Binding-site contacts:
Ligand atom C6 contacts residue PHE796 of chain 1.FC at 3.8 Å (hydrophobic).
Ligand atom O19 contacts residue GLU522 of chain 1.FC at 2.4 Å (salt-bridge).
Ligand atom C54 contacts residue MET794 of chain 1.FC at 3.9 Å (hydrophobic).
Ligand atom C4 contacts residue TYR519 of chain 1.FC at 4.1 Å (hydrophobic).
Ligand atom C2 contacts residue TYR519 of chain 1.FC at 4.3 Å (hydrophobic).
Ligand atom C53 contacts residue MET794 of chain 1.FC at 4.2 Å (hydrophobic).
Ligand atom O57 contacts residue VAL795 of chain 1.FC at 4.0 Å.
Ligand atom C1 contacts residue TYR519 of chain 1.FC at 4.2 Å (hydrophobic).
Ligand atom O15 contacts residue TYR519 of chain 1.FC at 3.7 Å.
Ligand atom O15 contacts residue GLU522 of chain 1.FC at 2.3 Å (salt-bridge).
Ligand atom C18 contacts residue GLU522 of chain 1.FC at 3.9 Å.
Ligand atom C20 contacts residue VAL559 of chain 1.FC at 3.2 Å (hydrophobic).
Ligand atom C7 contacts residue PHE796 of chain 1.FC at 4.2 Å (hydrophobic).
Ligand atom C18 contacts residue PHE796 of chain 1.FC at 3.8 Å (hydrophobic).
Ligand atom O14 contacts residue SER521 of chain 1.FC at 4.0 Å.
Ligand atom C9 contacts residue GLU522 of chain 1.FC at 3.8 Å.
Ligand atom C5 contacts residue GLU522 of chain 1.FC at 2.9 Å.
Ligand atom C3 contacts residue GLU522 of chain 1.FC at 4.0 Å.
Ligand atom C12 contacts residue PHE727 of chain 1.FC at 4.1 Å (hydrophobic).
Ligand atom O60 contacts residue MET794 of chain 1.FC at 4.0 Å.
Ligand atom C24 contacts residue PHE796 of chain 1.FC at 3.8 Å (hydrophobic).
Ligand atom O15 contacts residue SER521 of chain 1.FC at 3.1 Å (h-bond).
Ligand atom C5 contacts residue SER521 of chain 1.FC at 3.8 Å.
Ligand atom O57 contacts residue PHE796 of chain 1.FC at 3.8 Å.
Ligand atom C1 contacts residue GLU522 of chain 1.FC at 4.1 Å.
Ligand atom C4 contacts residue GLN488 of chain 1.FC at 4.1 Å.
Ligand atom C13 contacts residue VAL559 of chain 1.FC at 3.9 Å (hydrophobic).
Ligand atom C21 contacts residue PRO557 of chain 1.FC at 4.3 Å (hydrophobic).
Ligand atom C8 contacts residue TYR519 of chain 1.FC at 3.3 Å (hydrophobic).
Ligand atom C11 contacts residue GLU522 of chain 1.FC at 3.2 Å.
Ligand atom C21 contacts residue SER521 of chain 1.FC at 3.8 Å.
Ligand atom C5 contacts residue TYR519 of chain 1.FC at 3.5 Å (hydrophobic).
Ligand atom O14 contacts residue TYR519 of chain 1.FC at 3.3 Å (h-bond).
Ligand atom C21 contacts residue GLN488 of chain 1.FC at 4.0 Å.
Ligand atom C10 contacts residue PHE796 of chain 1.FC at 3.6 Å (hydrophobic).
Ligand atom C21 contacts residue VAL559 of chain 1.FC at 4.0 Å (hydrophobic).
Ligand atom C12 contacts residue GLN488 of chain 1.FC at 4.0 Å.
Ligand atom O14 contacts residue GLU522 of chain 1.FC at 3.2 Å (salt-bridge).
Ligand atom C16 contacts residue PHE796 of chain 1.FC at 3.5 Å (hydrophobic).
Ligand atom C22 contacts residue PHE796 of chain 1.FC at 4.0 Å (hydrophobic).

A small-molecule ligand and the protein it binds are described below.
Small molecule (SMILES): CO[C@H]1[C@@H](O)[C@H](O)[C@H](OC[C@@]23C[C@@H]4[C@H](C)CC[C@H]4[C@@]4(C=O)C[C@@H]2CC(C(C)C)[C@@]34C(=O)O)O[C@@H]1C

Sequence of chain 1.FC:
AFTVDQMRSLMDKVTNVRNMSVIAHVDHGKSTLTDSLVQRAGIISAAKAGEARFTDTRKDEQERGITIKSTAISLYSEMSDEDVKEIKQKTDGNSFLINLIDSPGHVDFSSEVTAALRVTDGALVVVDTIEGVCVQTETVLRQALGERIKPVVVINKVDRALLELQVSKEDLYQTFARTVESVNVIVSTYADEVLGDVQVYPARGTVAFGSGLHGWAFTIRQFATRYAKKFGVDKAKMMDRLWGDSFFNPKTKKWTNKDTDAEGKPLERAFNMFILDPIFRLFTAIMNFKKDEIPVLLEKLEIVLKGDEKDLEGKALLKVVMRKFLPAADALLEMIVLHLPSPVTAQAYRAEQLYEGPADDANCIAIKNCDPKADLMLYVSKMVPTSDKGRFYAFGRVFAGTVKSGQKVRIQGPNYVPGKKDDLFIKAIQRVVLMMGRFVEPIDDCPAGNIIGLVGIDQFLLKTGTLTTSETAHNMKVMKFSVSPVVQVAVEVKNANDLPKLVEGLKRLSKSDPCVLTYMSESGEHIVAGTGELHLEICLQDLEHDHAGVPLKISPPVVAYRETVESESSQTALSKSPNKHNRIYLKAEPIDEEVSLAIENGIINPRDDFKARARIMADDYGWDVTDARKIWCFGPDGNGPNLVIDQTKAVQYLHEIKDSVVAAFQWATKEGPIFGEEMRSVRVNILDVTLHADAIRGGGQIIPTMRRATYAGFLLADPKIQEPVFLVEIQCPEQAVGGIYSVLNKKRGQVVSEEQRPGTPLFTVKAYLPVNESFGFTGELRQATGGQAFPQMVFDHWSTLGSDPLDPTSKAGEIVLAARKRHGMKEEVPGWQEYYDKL